Binding-site contacts:
Ligand atom O6 contacts residue ASN601 of chain 1.B at 4.3 Å.
Ligand atom C3 contacts residue ASN601 of chain 1.B at 3.8 Å.
Ligand atom C1 contacts residue ASN601 of chain 1.B at 1.4 Å.
Ligand atom C5 contacts residue ASN601 of chain 1.B at 3.7 Å.
Ligand atom O7 contacts residue ASN601 of chain 1.B at 4.1 Å.
Ligand atom C7 contacts residue ASN601 of chain 1.B at 3.9 Å.
Ligand atom C8 contacts residue THR602 of chain 1.B at 4.5 Å.
Ligand atom C2 contacts residue ASN601 of chain 1.B at 2.5 Å.
Ligand atom O5 contacts residue ASN601 of chain 1.B at 2.4 Å (h-bond).
Ligand atom C4 contacts residue ASN601 of chain 1.B at 4.2 Å.
Ligand atom N2 contacts residue ASN601 of chain 1.B at 2.9 Å (h-bond).

The small molecule below binds the protein below.
Small molecule (SMILES): CC(=O)N[C@@H]1[C@@H](O)[C@H](O)[C@@H](CO)O[C@H]1O

Sequence of chain 1.B:
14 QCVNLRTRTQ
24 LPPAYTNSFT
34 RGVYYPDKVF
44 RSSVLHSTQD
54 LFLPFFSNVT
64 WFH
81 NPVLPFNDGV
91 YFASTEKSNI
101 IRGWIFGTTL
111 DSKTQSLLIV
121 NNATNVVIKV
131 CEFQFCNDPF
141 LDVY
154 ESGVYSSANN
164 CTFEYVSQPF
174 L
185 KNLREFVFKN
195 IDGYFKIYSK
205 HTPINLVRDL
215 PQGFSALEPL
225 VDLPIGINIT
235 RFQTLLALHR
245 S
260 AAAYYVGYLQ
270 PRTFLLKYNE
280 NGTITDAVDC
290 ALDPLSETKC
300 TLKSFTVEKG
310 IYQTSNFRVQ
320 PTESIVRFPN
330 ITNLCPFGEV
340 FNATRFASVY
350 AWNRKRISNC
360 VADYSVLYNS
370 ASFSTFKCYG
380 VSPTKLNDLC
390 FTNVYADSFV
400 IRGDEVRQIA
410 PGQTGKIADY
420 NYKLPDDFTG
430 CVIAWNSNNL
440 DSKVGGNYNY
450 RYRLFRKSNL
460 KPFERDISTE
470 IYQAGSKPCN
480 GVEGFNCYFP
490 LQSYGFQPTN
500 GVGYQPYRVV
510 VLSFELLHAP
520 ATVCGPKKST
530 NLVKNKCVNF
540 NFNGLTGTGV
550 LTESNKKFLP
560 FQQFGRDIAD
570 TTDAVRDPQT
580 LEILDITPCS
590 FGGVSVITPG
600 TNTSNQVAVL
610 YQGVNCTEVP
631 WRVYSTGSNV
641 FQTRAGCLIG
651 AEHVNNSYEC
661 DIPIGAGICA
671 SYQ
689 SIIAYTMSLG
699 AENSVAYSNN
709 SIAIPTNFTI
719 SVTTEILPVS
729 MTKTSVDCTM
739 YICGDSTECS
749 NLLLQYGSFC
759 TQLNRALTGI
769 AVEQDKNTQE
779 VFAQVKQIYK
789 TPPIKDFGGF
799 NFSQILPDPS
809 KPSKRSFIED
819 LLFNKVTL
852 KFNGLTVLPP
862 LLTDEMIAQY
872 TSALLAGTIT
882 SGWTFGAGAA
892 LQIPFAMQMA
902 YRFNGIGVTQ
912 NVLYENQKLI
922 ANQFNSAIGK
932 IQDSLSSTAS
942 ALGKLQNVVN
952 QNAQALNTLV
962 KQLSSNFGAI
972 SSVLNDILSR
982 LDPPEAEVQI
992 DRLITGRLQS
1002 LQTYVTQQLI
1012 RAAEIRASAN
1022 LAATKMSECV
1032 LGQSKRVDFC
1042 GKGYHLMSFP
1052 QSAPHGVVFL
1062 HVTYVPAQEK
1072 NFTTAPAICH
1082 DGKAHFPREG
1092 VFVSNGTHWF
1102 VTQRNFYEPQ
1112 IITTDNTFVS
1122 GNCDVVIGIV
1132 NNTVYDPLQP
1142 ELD